Binding-site contacts:
Ligand atom C17 contacts residue NAP1 of chain 1.B at 3.6 Å.
Ligand atom F2 contacts residue SER306 of chain 1.A at 3.1 Å.
Ligand atom O3 contacts residue TRP82 of chain 1.A at 3.7 Å.
Ligand atom C4 contacts residue TRP23 of chain 1.A at 3.7 Å (hydrophobic).
Ligand atom C14 contacts residue PHE118 of chain 1.A at 3.6 Å (hydrophobic).
Ligand atom C7 contacts residue TRP23 of chain 1.A at 3.3 Å (hydrophobic).
Ligand atom C16 contacts residue TRP114 of chain 1.A at 3.4 Å (hydrophobic).
Ligand atom C1 contacts residue TRP222 of chain 1.A at 3.6 Å (hydrophobic).
Ligand atom O3 contacts residue HIS113 of chain 1.A at 3.0 Å (h-bond).
Ligand atom F3 contacts residue SER306 of chain 1.A at 3.1 Å.
Ligand atom N2 contacts residue CYS301 of chain 1.A at 3.6 Å.
Ligand atom S1 contacts residue TRP82 of chain 1.A at 3.6 Å.
Ligand atom F3 contacts residue GLN116 of chain 1.A at 3.4 Å.
Ligand atom C18 contacts residue HIS113 of chain 1.A at 3.2 Å.
Ligand atom C14 contacts residue TRP114 of chain 1.A at 3.4 Å (hydrophobic).
Ligand atom C8 contacts residue TRP23 of chain 1.A at 3.1 Å (hydrophobic).
Ligand atom F2 contacts residue TYR312 of chain 1.A at 3.5 Å.
Ligand atom C11 contacts residue TRP114 of chain 1.A at 3.2 Å (hydrophobic).
Ligand atom O1 contacts residue VAL303 of chain 1.A at 3.5 Å.
Ligand atom F1 contacts residue GLN116 of chain 1.A at 3.4 Å.
Ligand atom F2 contacts residue PRO313 of chain 1.A at 3.7 Å.
Ligand atom C15 contacts residue TRP114 of chain 1.A at 3.4 Å (hydrophobic).
Ligand atom C10 contacts residue TRP114 of chain 1.A at 3.4 Å (hydrophobic).
Ligand atom O2 contacts residue NAP1 of chain 1.B at 3.0 Å.
Ligand atom C18 contacts residue NAP1 of chain 1.B at 3.6 Å.
Ligand atom F1 contacts residue TRP114 of chain 1.A at 3.5 Å.
Ligand atom C3 contacts residue TRP23 of chain 1.A at 3.5 Å (hydrophobic).
Ligand atom C6 contacts residue PHE125 of chain 1.A at 3.7 Å (hydrophobic).
Ligand atom C12 contacts residue LEU304 of chain 1.A at 3.7 Å (hydrophobic).
Ligand atom C12 contacts residue TRP114 of chain 1.A at 3.5 Å (hydrophobic).
Ligand atom N1 contacts residue TRP222 of chain 1.A at 3.5 Å.
Ligand atom O2 contacts residue TYR51 of chain 1.A at 2.6 Å (h-bond).
Ligand atom C13 contacts residue TRP114 of chain 1.A at 3.3 Å (hydrophobic).
Ligand atom O3 contacts residue TRP114 of chain 1.A at 3.2 Å (h-bond).
Ligand atom S1 contacts residue TRP114 of chain 1.A at 3.5 Å.
Ligand atom N3 contacts residue TRP114 of chain 1.A at 3.4 Å.
Ligand atom C9 contacts residue VAL303 of chain 1.A at 3.6 Å (hydrophobic).
Ligand atom C19 contacts residue SER306 of chain 1.A at 3.6 Å.
Ligand atom C5 contacts residue PHE125 of chain 1.A at 3.2 Å (hydrophobic).
Ligand atom O2 contacts residue HIS113 of chain 1.A at 2.7 Å (h-bond).

A protein and the small-molecule ligand that binds it are described below.
Small molecule (SMILES): O=C(O)Cc1nn(Cc2nc3cc(C(F)(F)F)ccc3s2)c(=O)c2ccccc12

Sequence of chain 1.A:
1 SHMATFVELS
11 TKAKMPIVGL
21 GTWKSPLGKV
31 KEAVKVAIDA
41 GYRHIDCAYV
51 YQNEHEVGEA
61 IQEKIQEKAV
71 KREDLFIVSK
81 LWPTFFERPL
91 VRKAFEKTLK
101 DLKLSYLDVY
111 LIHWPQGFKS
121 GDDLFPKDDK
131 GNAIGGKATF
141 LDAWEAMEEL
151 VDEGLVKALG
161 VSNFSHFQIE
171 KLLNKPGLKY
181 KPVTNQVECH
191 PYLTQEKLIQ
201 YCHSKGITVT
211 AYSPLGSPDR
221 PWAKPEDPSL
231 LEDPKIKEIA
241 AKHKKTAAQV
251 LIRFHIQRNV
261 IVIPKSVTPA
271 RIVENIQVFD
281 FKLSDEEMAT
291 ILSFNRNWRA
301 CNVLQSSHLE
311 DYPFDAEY